This small molecule binds to this protein.
Small molecule (SMILES): COc1ccc(C2=NN(C(C)C)C(=O)[C@@H]3CC=CC[C@H]23)cc1C#CC(=O)NCc1ccccc1

Sequence of chain 1.D:
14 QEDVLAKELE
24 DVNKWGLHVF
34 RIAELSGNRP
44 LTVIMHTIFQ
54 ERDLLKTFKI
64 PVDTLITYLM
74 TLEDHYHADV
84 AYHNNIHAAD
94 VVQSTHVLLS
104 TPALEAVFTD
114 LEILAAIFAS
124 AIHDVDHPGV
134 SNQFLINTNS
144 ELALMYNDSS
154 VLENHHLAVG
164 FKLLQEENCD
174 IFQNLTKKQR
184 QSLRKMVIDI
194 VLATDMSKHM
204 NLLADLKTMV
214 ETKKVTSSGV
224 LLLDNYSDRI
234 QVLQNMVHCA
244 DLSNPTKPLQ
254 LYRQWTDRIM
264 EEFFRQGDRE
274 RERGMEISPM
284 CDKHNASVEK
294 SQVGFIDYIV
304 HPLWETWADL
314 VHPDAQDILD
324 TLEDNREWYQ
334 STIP

Binding-site contacts:
Ligand atom C13 contacts residue PHE298 of chain 1.D at 4.0 Å (hydrophobic).
Ligand atom N1 contacts residue MET283 of chain 1.D at 3.9 Å.
Ligand atom C1 contacts residue ASN247 of chain 1.D at 3.6 Å.
Ligand atom C21 contacts residue MET199 of chain 1.D at 4.0 Å (hydrophobic).
Ligand atom C15 contacts residue GLY297 of chain 1.D at 4.0 Å.
Ligand atom C26 contacts residue ASP244 of chain 1.D at 3.8 Å.
Ligand atom C17 contacts residue SER294 of chain 1.D at 3.3 Å.
Ligand atom C16 contacts residue SER294 of chain 1.D at 3.5 Å.
Ligand atom C17 contacts residue PHE298 of chain 1.D at 3.6 Å (hydrophobic).
Ligand atom O1 contacts residue GLN295 of chain 1.D at 3.1 Å (h-bond).
Ligand atom N3 contacts residue MET199 of chain 1.D at 4.0 Å.
Ligand atom C9 contacts residue GLN295 of chain 1.D at 3.1 Å.
Ligand atom O2 contacts residue GLN295 of chain 1.D at 3.1 Å (h-bond).
Ligand atom C5 contacts residue PHE298 of chain 1.D at 3.8 Å (hydrophobic).
Ligand atom C25 contacts residue ASP244 of chain 1.D at 4.0 Å.
Ligand atom O1 contacts residue ILE262 of chain 1.D at 3.4 Å.
Ligand atom C8 contacts residue GLN295 of chain 1.D at 3.3 Å.
Ligand atom C27 contacts residue MET199 of chain 1.D at 4.0 Å (hydrophobic).
Ligand atom O3 contacts residue MET199 of chain 1.D at 3.5 Å.
Ligand atom C7 contacts residue PHE298 of chain 1.D at 3.6 Å (hydrophobic).
Ligand atom C10 contacts residue SER294 of chain 1.D at 3.7 Å.
Ligand atom C8 contacts residue PHE298 of chain 1.D at 3.9 Å (hydrophobic).
Ligand atom C3 contacts residue PHE298 of chain 1.D at 3.9 Å (hydrophobic).
Ligand atom C26 contacts residue MET199 of chain 1.D at 3.6 Å (hydrophobic).
Ligand atom N1 contacts residue SER294 of chain 1.D at 3.7 Å.
Ligand atom C16 contacts residue GLY297 of chain 1.D at 3.6 Å.
Ligand atom C6 contacts residue PHE298 of chain 1.D at 3.7 Å (hydrophobic).
Ligand atom C15 contacts residue PHE298 of chain 1.D at 3.8 Å (hydrophobic).
Ligand atom C10 contacts residue GLN295 of chain 1.D at 3.6 Å.
Ligand atom C22 contacts residue MET199 of chain 1.D at 3.7 Å (hydrophobic).
Ligand atom C4 contacts residue PHE298 of chain 1.D at 4.0 Å (hydrophobic).
Ligand atom O1 contacts residue PHE298 of chain 1.D at 3.9 Å.
Ligand atom C16 contacts residue PHE298 of chain 1.D at 3.2 Å (hydrophobic).
Ligand atom C2 contacts residue PHE298 of chain 1.D at 3.6 Å (hydrophobic).
Ligand atom C24 contacts residue HIS86 of chain 1.D at 3.8 Å.
Ligand atom C27 contacts residue LEU245 of chain 1.D at 3.8 Å (hydrophobic).
Ligand atom C2 contacts residue ILE262 of chain 1.D at 3.7 Å (hydrophobic).
Ligand atom C1 contacts residue GLN295 of chain 1.D at 3.9 Å.
Ligand atom C3 contacts residue ASN247 of chain 1.D at 3.9 Å.
Ligand atom O2 contacts residue SER294 of chain 1.D at 3.0 Å.